Binding-site contacts:
Ligand atom C3 contacts residue GLY124 of chain 1.A at 3.5 Å.
Ligand atom C8 contacts residue TRP89 of chain 1.A at 3.5 Å (hydrophobic).
Ligand atom C4 contacts residue PHE341 of chain 1.A at 4.1 Å (hydrophobic).
Ligand atom C6 contacts residue PHE298 of chain 1.A at 3.7 Å (hydrophobic).
Ligand atom C6 contacts residue PHE300 of chain 1.A at 3.8 Å (hydrophobic).
Ligand atom C4 contacts residue GLY125 of chain 1.A at 3.9 Å.
Ligand atom O7 contacts residue SER206 of chain 1.A at 2.2 Å (h-bond).
Ligand atom C5 contacts residue GLY125 of chain 1.A at 3.6 Å.
Ligand atom C5 contacts residue ALA207 of chain 1.A at 3.5 Å (hydrophobic).
Ligand atom O7 contacts residue GLY123 of chain 1.A at 3.6 Å.
Ligand atom C9 contacts residue TRP89 of chain 1.A at 3.9 Å (hydrophobic).
Ligand atom C6 contacts residue SER206 of chain 1.A at 2.4 Å.
Ligand atom C6 contacts residue GLY125 of chain 1.A at 3.6 Å.
Ligand atom C5 contacts residue GLY124 of chain 1.A at 3.9 Å.
Ligand atom C10 contacts residue HIS450 of chain 1.A at 4.2 Å.
Ligand atom C3 contacts residue SER206 of chain 1.A at 3.1 Å.
Ligand atom O7 contacts residue GLY124 of chain 1.A at 2.7 Å (h-bond).
Ligand atom C5 contacts residue SER206 of chain 1.A at 1.4 Å.
Ligand atom O7 contacts residue GLY125 of chain 1.A at 2.7 Å (h-bond).
Ligand atom O7 contacts residue ALA207 of chain 1.A at 2.8 Å (h-bond).
Ligand atom C6 contacts residue ALA207 of chain 1.A at 3.9 Å (hydrophobic).
Ligand atom C2 contacts residue GLY124 of chain 1.A at 4.3 Å.
Ligand atom C10 contacts residue TRP89 of chain 1.A at 4.3 Å (hydrophobic).
Ligand atom C8 contacts residue TYR340 of chain 1.A at 3.8 Å (hydrophobic).
Ligand atom C4 contacts residue SER206 of chain 1.A at 2.5 Å.
Ligand atom C5 contacts residue HIS450 of chain 1.A at 3.6 Å.
Ligand atom C6 contacts residue HIS450 of chain 1.A at 4.3 Å.
Ligand atom N1 contacts residue TRP89 of chain 1.A at 4.3 Å.
Ligand atom C10 contacts residue GLU205 of chain 1.A at 3.7 Å.
Ligand atom C3 contacts residue GLU205 of chain 1.A at 4.4 Å.
Ligand atom C9 contacts residue GLY124 of chain 1.A at 3.9 Å.
Ligand atom C6 contacts residue TRP239 of chain 1.A at 4.0 Å (hydrophobic).
Ligand atom C3 contacts residue GLY123 of chain 1.A at 4.3 Å.
Ligand atom C2 contacts residue HIS450 of chain 1.A at 4.4 Å.
Ligand atom C10 contacts residue GLY451 of chain 1.A at 4.1 Å.
Ligand atom C3 contacts residue HIS450 of chain 1.A at 4.0 Å.
Ligand atom C4 contacts residue GLY124 of chain 1.A at 4.0 Å.
Ligand atom C3 contacts residue GLY125 of chain 1.A at 4.3 Å.
Ligand atom C4 contacts residue HIS450 of chain 1.A at 3.6 Å.
Ligand atom C9 contacts residue GLY123 of chain 1.A at 4.2 Å.

Sequence of chain 1.A:
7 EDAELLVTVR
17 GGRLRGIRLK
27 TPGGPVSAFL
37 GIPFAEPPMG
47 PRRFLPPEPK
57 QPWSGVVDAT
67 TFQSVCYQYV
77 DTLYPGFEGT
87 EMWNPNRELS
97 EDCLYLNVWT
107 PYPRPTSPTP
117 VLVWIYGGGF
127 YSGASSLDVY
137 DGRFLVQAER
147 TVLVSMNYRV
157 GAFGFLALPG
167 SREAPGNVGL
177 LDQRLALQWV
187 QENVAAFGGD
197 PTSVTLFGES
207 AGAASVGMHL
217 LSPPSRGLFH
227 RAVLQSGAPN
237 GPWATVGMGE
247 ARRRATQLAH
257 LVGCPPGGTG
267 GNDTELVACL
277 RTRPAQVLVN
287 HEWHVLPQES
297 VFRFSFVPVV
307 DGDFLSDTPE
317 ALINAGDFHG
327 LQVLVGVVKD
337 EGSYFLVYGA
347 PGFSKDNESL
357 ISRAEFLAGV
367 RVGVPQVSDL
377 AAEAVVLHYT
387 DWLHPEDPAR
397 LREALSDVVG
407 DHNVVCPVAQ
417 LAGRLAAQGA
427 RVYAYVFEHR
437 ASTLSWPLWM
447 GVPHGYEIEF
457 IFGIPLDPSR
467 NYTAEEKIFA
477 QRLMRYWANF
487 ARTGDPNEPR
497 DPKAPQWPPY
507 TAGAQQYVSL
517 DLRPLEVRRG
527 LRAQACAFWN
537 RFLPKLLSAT

The protein below binds the small molecule below.
Small molecule (SMILES): CC(O)(O)CCC[N+](C)(C)C